The protein below binds the small molecule below.
Small molecule (SMILES): CC(=O)N[C@H]1[C@@H](O[C@H]2[C@H](O)[C@@H](NC(C)=O)CO[C@@H]2CO)O[C@H](CO)[C@@H](O)[C@@H]1O

Sequence of chain 1.A:
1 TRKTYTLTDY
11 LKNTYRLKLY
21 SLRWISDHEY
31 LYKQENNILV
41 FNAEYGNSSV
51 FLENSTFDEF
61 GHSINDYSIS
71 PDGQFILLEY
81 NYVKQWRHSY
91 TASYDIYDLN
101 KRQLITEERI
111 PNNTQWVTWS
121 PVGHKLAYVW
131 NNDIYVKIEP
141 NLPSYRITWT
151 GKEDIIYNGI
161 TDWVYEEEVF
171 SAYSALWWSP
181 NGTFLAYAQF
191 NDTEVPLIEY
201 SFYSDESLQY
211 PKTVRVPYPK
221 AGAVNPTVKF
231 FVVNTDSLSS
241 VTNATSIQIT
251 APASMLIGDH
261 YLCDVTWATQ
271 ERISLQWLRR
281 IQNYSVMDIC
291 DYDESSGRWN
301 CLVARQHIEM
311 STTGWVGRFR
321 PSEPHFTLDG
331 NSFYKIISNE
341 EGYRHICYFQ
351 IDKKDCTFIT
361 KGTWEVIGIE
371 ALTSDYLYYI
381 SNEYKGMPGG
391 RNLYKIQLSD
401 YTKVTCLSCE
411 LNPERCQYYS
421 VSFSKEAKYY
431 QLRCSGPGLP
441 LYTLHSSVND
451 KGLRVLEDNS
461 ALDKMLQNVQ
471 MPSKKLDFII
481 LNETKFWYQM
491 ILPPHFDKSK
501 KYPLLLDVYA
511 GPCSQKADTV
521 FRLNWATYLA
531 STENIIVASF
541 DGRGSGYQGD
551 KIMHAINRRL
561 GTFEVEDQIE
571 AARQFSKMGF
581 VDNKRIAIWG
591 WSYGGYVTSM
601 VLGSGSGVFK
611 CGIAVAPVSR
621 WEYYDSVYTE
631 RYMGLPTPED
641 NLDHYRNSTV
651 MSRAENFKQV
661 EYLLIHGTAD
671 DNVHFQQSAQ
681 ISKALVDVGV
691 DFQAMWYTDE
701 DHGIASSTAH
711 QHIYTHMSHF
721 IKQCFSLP

Binding-site contacts:
Ligand atom O5 contacts residue THR193 of chain 1.A at 3.6 Å.
Ligand atom C1 contacts residue ILE156 of chain 1.A at 4.1 Å (hydrophobic).
Ligand atom C7 contacts residue ASN191 of chain 1.A at 3.4 Å.
Ligand atom C5 contacts residue ASN191 of chain 1.A at 3.6 Å.
Ligand atom C7 contacts residue ILE156 of chain 1.A at 3.7 Å (hydrophobic).
Ligand atom N2 contacts residue ASN191 of chain 1.A at 2.9 Å (h-bond).
Ligand atom O7 contacts residue LYS229 of chain 1.A at 4.2 Å.
Ligand atom C2 contacts residue ILE156 of chain 1.A at 4.4 Å (hydrophobic).
Ligand atom N2 contacts residue ILE156 of chain 1.A at 3.5 Å.
Ligand atom C1 contacts residue THR193 of chain 1.A at 3.4 Å.
Ligand atom C5 contacts residue THR193 of chain 1.A at 3.9 Å.
Ligand atom O5 contacts residue ASN191 of chain 1.A at 2.3 Å (h-bond).
Ligand atom C3 contacts residue ASN191 of chain 1.A at 3.7 Å.
Ligand atom C2 contacts residue ASN191 of chain 1.A at 2.4 Å.
Ligand atom O7 contacts residue ILE156 of chain 1.A at 4.5 Å.
Ligand atom O6 contacts residue THR193 of chain 1.A at 3.6 Å.
Ligand atom C6 contacts residue GLU194 of chain 1.A at 3.8 Å.
Ligand atom C8 contacts residue THR150 of chain 1.A at 4.3 Å.
Ligand atom O7 contacts residue GLN189 of chain 1.A at 4.1 Å.
Ligand atom C4 contacts residue ASN191 of chain 1.A at 4.2 Å.
Ligand atom C1 contacts residue ASN191 of chain 1.A at 1.4 Å.
Ligand atom O6 contacts residue GLU194 of chain 1.A at 2.8 Å (salt-bridge).
Ligand atom O7 contacts residue ASN191 of chain 1.A at 3.4 Å (h-bond).
Ligand atom C8 contacts residue ILE156 of chain 1.A at 3.7 Å (hydrophobic).
Ligand atom O6 contacts residue GLU194 of chain 1.A at 4.5 Å.